A small-molecule ligand and the protein it binds are described below.
Small molecule (SMILES): CC(=O)N[C@H]1[C@H](O[C@H]2[C@H](O)[C@@H](NC(C)=O)CO[C@@H]2CO)O[C@H](CO)[C@@H](O[C@@H]2O[C@H](CO)[C@@H](O)[C@H](O)[C@@H]2O)[C@@H]1O

Binding-site contacts:
Ligand atom C7 contacts residue LYS454 of chain 1.C at 3.9 Å.
Ligand atom N2 contacts residue ASN489 of chain 1.C at 2.7 Å (h-bond).
Ligand atom O6 contacts residue SER404 of chain 1.C at 4.2 Å.
Ligand atom N2 contacts residue ASP514 of chain 1.C at 2.7 Å (salt-bridge).
Ligand atom O6 contacts residue LEU468 of chain 1.C at 3.6 Å.
Ligand atom O5 contacts residue SER467 of chain 1.C at 3.4 Å.
Ligand atom C7 contacts residue ASN489 of chain 1.C at 3.3 Å.
Ligand atom C8 contacts residue ILE453 of chain 1.C at 4.4 Å (hydrophobic).
Ligand atom O5 contacts residue ASP465 of chain 1.C at 4.3 Å.
Ligand atom C8 contacts residue LYS454 of chain 1.C at 3.9 Å.
Ligand atom C1 contacts residue SER491 of chain 1.C at 4.2 Å.
Ligand atom C6 contacts residue LEU468 of chain 1.C at 3.9 Å (hydrophobic).
Ligand atom C7 contacts residue ILE453 of chain 1.C at 4.3 Å (hydrophobic).
Ligand atom C2 contacts residue ASN489 of chain 1.C at 2.4 Å.
Ligand atom C8 contacts residue LEU468 of chain 1.C at 4.3 Å (hydrophobic).
Ligand atom C5 contacts residue ASN489 of chain 1.C at 3.6 Å.
Ligand atom C1 contacts residue ASN489 of chain 1.C at 1.4 Å.
Ligand atom O7 contacts residue ASN489 of chain 1.C at 3.6 Å (h-bond).
Ligand atom O6 contacts residue SER467 of chain 1.C at 3.6 Å.
Ligand atom C8 contacts residue ASP514 of chain 1.C at 3.7 Å.
Ligand atom C1 contacts residue SER467 of chain 1.C at 4.3 Å.
Ligand atom C8 contacts residue TYR512 of chain 1.C at 3.9 Å (hydrophobic).
Ligand atom C7 contacts residue ASP514 of chain 1.C at 3.6 Å.
Ligand atom O7 contacts residue LYS454 of chain 1.C at 3.0 Å (salt-bridge).
Ligand atom C4 contacts residue ASN489 of chain 1.C at 4.2 Å.
Ligand atom O5 contacts residue SER491 of chain 1.C at 4.2 Å.
Ligand atom O7 contacts residue ASP465 of chain 1.C at 4.2 Å.
Ligand atom O5 contacts residue ASN489 of chain 1.C at 2.4 Å (h-bond).
Ligand atom C1 contacts residue ASP465 of chain 1.C at 4.2 Å.
Ligand atom C3 contacts residue ASP514 of chain 1.C at 3.8 Å.
Ligand atom O7 contacts residue ILE453 of chain 1.C at 3.4 Å.
Ligand atom O3 contacts residue ASP514 of chain 1.C at 4.4 Å.
Ligand atom C8 contacts residue CYS457 of chain 1.C at 3.8 Å (hydrophobic).
Ligand atom C8 contacts residue ASN489 of chain 1.C at 4.3 Å.
Ligand atom C6 contacts residue SER467 of chain 1.C at 3.9 Å.
Ligand atom C3 contacts residue ASN489 of chain 1.C at 3.7 Å.
Ligand atom C5 contacts residue SER467 of chain 1.C at 4.2 Å.
Ligand atom C2 contacts residue ASP514 of chain 1.C at 3.5 Å.
Ligand atom C5 contacts residue SER491 of chain 1.C at 4.2 Å.
Ligand atom C1 contacts residue ASP514 of chain 1.C at 3.4 Å.

Sequence of chain 1.C:
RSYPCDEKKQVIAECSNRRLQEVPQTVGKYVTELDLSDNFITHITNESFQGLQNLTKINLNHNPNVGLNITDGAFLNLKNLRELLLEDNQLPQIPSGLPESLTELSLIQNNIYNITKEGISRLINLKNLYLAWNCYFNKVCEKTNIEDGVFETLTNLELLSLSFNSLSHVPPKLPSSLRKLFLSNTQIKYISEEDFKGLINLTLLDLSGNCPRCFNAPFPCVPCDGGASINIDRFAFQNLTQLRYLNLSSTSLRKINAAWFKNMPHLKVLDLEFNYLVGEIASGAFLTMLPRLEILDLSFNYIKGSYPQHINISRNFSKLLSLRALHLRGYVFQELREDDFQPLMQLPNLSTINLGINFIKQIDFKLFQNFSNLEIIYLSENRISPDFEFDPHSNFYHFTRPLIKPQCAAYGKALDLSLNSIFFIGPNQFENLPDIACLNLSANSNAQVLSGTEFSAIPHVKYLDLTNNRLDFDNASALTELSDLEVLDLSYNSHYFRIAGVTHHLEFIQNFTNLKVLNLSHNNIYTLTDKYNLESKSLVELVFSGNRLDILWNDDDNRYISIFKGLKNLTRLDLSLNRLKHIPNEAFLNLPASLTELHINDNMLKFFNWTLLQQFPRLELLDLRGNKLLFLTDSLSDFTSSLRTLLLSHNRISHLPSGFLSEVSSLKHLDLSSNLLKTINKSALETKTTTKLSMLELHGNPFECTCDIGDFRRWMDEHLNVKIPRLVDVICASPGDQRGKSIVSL